Sequence of chain 11.T:
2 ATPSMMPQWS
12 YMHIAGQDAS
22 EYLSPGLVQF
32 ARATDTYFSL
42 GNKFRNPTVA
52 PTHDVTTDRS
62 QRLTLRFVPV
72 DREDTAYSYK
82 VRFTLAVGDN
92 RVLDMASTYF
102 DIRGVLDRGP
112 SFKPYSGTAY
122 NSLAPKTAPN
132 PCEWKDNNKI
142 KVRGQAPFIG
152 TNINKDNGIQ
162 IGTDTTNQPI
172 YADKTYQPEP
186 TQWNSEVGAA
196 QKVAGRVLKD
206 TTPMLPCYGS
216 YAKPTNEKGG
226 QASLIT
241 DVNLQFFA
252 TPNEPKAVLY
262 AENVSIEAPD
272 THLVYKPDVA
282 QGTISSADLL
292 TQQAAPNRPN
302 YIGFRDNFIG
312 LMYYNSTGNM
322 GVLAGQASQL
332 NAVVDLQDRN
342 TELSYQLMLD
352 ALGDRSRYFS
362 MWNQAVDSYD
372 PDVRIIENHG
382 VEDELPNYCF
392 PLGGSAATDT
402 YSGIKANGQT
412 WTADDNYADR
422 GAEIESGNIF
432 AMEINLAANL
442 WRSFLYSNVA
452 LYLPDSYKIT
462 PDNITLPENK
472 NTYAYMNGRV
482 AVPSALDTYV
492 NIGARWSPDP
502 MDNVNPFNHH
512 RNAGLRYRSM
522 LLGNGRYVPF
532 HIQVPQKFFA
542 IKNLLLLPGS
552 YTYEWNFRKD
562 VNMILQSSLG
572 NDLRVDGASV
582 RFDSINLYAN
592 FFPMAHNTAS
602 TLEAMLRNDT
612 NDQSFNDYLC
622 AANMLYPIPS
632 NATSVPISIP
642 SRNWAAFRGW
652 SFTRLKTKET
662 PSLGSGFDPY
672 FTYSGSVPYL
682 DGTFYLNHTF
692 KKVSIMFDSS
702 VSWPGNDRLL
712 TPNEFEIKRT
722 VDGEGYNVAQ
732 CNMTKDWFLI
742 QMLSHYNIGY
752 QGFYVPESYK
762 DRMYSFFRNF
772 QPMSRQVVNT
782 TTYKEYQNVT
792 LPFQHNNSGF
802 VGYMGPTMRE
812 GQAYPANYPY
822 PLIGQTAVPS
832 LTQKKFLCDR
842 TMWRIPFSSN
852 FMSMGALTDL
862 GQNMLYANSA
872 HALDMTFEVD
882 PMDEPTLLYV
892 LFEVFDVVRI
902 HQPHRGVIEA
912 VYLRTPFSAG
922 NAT

Sequence of chain 11.V:
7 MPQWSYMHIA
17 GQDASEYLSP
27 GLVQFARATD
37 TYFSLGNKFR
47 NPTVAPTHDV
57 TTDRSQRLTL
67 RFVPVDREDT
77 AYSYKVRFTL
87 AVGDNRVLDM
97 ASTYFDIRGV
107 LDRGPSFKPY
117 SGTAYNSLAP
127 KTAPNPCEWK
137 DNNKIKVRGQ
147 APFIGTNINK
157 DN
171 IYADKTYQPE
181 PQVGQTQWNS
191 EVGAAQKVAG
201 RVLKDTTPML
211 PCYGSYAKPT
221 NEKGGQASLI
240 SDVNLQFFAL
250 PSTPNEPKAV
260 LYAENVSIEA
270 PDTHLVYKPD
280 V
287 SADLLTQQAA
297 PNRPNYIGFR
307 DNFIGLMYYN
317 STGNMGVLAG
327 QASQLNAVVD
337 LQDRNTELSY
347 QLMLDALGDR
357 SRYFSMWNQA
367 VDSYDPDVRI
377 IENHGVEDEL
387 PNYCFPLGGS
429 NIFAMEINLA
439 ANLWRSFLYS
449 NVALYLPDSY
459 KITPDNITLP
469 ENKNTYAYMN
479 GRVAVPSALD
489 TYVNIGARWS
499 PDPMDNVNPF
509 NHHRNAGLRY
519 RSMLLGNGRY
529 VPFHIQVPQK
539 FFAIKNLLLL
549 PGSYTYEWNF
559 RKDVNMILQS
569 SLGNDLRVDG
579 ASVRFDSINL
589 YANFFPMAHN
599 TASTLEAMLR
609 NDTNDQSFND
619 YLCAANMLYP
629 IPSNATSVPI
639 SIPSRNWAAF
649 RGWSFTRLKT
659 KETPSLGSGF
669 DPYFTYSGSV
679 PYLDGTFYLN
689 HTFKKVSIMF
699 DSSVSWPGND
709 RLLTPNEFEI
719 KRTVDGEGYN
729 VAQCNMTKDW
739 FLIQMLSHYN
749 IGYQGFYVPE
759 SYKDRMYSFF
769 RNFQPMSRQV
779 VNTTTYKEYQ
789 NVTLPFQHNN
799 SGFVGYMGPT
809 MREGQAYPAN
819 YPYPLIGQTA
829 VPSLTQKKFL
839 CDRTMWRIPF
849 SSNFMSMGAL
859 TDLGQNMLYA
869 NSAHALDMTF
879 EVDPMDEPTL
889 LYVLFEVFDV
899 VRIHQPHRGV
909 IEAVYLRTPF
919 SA

Binding-site contacts:
Ligand atom O contacts residue ARG649 of chain 11.T at 3.2 Å (salt-bridge).
Ligand atom CG contacts residue PHE896 of chain 11.T at 3.4 Å (hydrophobic).
Ligand atom CA contacts residue TYR619 of chain 11.T at 3.6 Å (hydrophobic).
Ligand atom CB contacts residue TYR619 of chain 11.T at 3.1 Å (hydrophobic).
Ligand atom C contacts residue ARG649 of chain 11.T at 3.8 Å.
Ligand atom CG contacts residue GLU894 of chain 11.T at 3.8 Å.
Ligand atom O contacts residue TYR619 of chain 11.T at 3.9 Å.
Ligand atom C contacts residue ASN617 of chain 11.T at 4.2 Å.
Ligand atom CB contacts residue PHE896 of chain 11.T at 3.9 Å (hydrophobic).
Ligand atom CG contacts residue ASN617 of chain 11.T at 3.6 Å.
Ligand atom ND1 contacts residue LEU348 of chain 11.T at 4.2 Å.
Ligand atom CB contacts residue TYR619 of chain 11.T at 4.0 Å (hydrophobic).
Ligand atom CB contacts residue CYS621 of chain 11.T at 3.7 Å (hydrophobic).
Ligand atom N contacts residue CYS621 of chain 11.T at 3.2 Å (h-bond).
Ligand atom CA contacts residue ASN617 of chain 11.T at 4.2 Å.
Ligand atom N contacts residue TYR619 of chain 11.T at 3.4 Å.
Ligand atom C contacts residue TYR619 of chain 11.T at 3.4 Å (hydrophobic).
Ligand atom CA contacts residue ARG649 of chain 11.T at 4.0 Å.
Ligand atom CD contacts residue ARG46 of chain 11.V at 3.9 Å.
Ligand atom N contacts residue ASN617 of chain 11.T at 2.8 Å (h-bond).
Ligand atom CD contacts residue ASN617 of chain 11.T at 2.8 Å.
Ligand atom CB contacts residue ARG649 of chain 11.T at 3.8 Å.
Ligand atom CB contacts residue GLU894 of chain 11.T at 4.2 Å.
Ligand atom C contacts residue ARG649 of chain 11.T at 4.2 Å.
Ligand atom N contacts residue ASP618 of chain 11.T at 3.5 Å (salt-bridge).
Ligand atom CA contacts residue TYR619 of chain 11.T at 3.8 Å (hydrophobic).
Ligand atom CB contacts residue ARG649 of chain 11.T at 3.6 Å.
Ligand atom CD contacts residue CYS621 of chain 11.T at 4.2 Å (hydrophobic).
Ligand atom O contacts residue ARG845 of chain 11.T at 4.2 Å.
Ligand atom ND1 contacts residue GLU894 of chain 11.T at 3.9 Å.
Ligand atom CA contacts residue ARG649 of chain 11.T at 3.9 Å.
Ligand atom CD2 contacts residue ARG845 of chain 11.T at 3.8 Å.
Ligand atom N contacts residue ARG649 of chain 11.T at 3.8 Å.
Ligand atom N contacts residue TYR619 of chain 11.T at 3.7 Å.
Ligand atom CE1 contacts residue GLU894 of chain 11.T at 4.3 Å.
Ligand atom CA contacts residue CYS621 of chain 11.T at 3.1 Å (hydrophobic).
Ligand atom CE1 contacts residue LEU348 of chain 11.T at 4.0 Å (hydrophobic).
Ligand atom CD2 contacts residue GLU894 of chain 11.T at 4.2 Å.
Ligand atom CG contacts residue ARG46 of chain 11.V at 3.7 Å.
Ligand atom CE1 contacts residue MET843 of chain 11.T at 4.1 Å (hydrophobic).

The small molecule below binds the protein below.
Small molecule (SMILES): NC(N)=NCCC[C@H](NC(=O)[C@@H]1CCCN1)C(=O)N[C@H](C=O)CC1=NC=NC1